Sequence of chain 1.B:
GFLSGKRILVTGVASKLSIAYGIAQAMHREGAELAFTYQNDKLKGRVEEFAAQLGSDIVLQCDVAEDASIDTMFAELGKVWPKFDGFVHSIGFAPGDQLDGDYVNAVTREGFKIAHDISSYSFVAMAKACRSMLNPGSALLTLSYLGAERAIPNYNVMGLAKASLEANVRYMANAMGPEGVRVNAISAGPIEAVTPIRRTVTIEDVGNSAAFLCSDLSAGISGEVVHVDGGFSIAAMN

This protein binds this small molecule.
Small molecule (SMILES): Cc1c(N)cccc1Cn1ccc(OCCc2cccs2)cc1=O

Binding-site contacts:
Ligand atom C4 contacts residue MET159 of chain 1.B at 4.0 Å (hydrophobic).
Ligand atom C contacts residue GLY93 of chain 1.B at 3.4 Å.
Ligand atom C13 contacts residue TYR146 of chain 1.B at 4.1 Å (hydrophobic).
Ligand atom C18 contacts residue TYR156 of chain 1.B at 3.6 Å (hydrophobic).
Ligand atom C6 contacts residue NAI1 of chain 1.E at 4.3 Å.
Ligand atom C5 contacts residue MET159 of chain 1.B at 4.1 Å (hydrophobic).
Ligand atom C2 contacts residue ALA95 of chain 1.B at 3.9 Å (hydrophobic).
Ligand atom C18 contacts residue NAI1 of chain 1.E at 3.5 Å.
Ligand atom C15 contacts residue TYR156 of chain 1.B at 3.8 Å (hydrophobic).
Ligand atom C15 contacts residue PRO154 of chain 1.B at 3.3 Å (hydrophobic).
Ligand atom C16 contacts residue PRO154 of chain 1.B at 4.0 Å (hydrophobic).
Ligand atom C13 contacts residue TYR156 of chain 1.B at 4.2 Å (hydrophobic).
Ligand atom C10 contacts residue NAI1 of chain 1.E at 3.3 Å.
Ligand atom C7 contacts residue NAI1 of chain 1.E at 3.4 Å.
Ligand atom C17 contacts residue TYR156 of chain 1.B at 3.4 Å (hydrophobic).
Ligand atom C11 contacts residue NAI1 of chain 1.E at 4.2 Å.
Ligand atom C15 contacts residue ILE153 of chain 1.B at 3.8 Å (hydrophobic).
Ligand atom O1 contacts residue NAI1 of chain 1.E at 2.7 Å (h-bond).
Ligand atom S contacts residue TYR156 of chain 1.B at 4.0 Å.
Ligand atom C9 contacts residue NAI1 of chain 1.E at 3.4 Å.
Ligand atom C17 contacts residue NAI1 of chain 1.E at 3.7 Å.
Ligand atom C8 contacts residue NAI1 of chain 1.E at 3.7 Å.
Ligand atom C10 contacts residue TYR156 of chain 1.B at 4.3 Å (hydrophobic).
Ligand atom C3 contacts residue LEU100 of chain 1.B at 3.8 Å (hydrophobic).
Ligand atom O1 contacts residue TYR156 of chain 1.B at 2.8 Å (h-bond).
Ligand atom N contacts residue PHE94 of chain 1.B at 3.5 Å.
Ligand atom C14 contacts residue ILE153 of chain 1.B at 3.6 Å (hydrophobic).
Ligand atom C4 contacts residue LEU100 of chain 1.B at 4.1 Å (hydrophobic).
Ligand atom C12 contacts residue TYR146 of chain 1.B at 3.4 Å (hydrophobic).
Ligand atom C2 contacts residue PHE94 of chain 1.B at 4.1 Å (hydrophobic).
Ligand atom N contacts residue ALA95 of chain 1.B at 3.4 Å (h-bond).
Ligand atom C14 contacts residue TYR146 of chain 1.B at 4.0 Å (hydrophobic).
Ligand atom N1 contacts residue NAI1 of chain 1.E at 3.8 Å.
Ligand atom N contacts residue GLY93 of chain 1.B at 4.2 Å.
Ligand atom C1 contacts residue GLY93 of chain 1.B at 4.2 Å.
Ligand atom O contacts residue NAI1 of chain 1.E at 3.4 Å (h-bond).
Ligand atom C3 contacts residue ALA95 of chain 1.B at 4.0 Å (hydrophobic).
Ligand atom C12 contacts residue PRO191 of chain 1.B at 4.2 Å (hydrophobic).
Ligand atom C11 contacts residue TYR146 of chain 1.B at 3.3 Å (hydrophobic).
Ligand atom C16 contacts residue TYR156 of chain 1.B at 4.0 Å (hydrophobic).